Sequence of chain 1.D:
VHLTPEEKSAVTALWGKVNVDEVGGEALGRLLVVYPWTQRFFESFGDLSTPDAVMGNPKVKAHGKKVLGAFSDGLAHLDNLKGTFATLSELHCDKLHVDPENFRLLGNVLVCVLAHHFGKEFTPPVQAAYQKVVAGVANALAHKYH

Binding-site contacts:
Ligand atom C7 contacts residue LYS82 of chain 1.D at 1.3 Å.
Ligand atom C2 contacts residue LYS82 of chain 1.B at 1.3 Å.
Ligand atom O3 contacts residue LYS82 of chain 1.B at 2.4 Å (salt-bridge).
Ligand atom C5 contacts residue LYS82 of chain 1.B at 3.3 Å.
Ligand atom O8 contacts residue VAL1 of chain 1.D at 4.0 Å.
Ligand atom C1 contacts residue LYS82 of chain 1.B at 2.0 Å.
Ligand atom C7 contacts residue LYS82 of chain 1.B at 4.4 Å.
Ligand atom C5 contacts residue LYS82 of chain 1.D at 2.2 Å.
Ligand atom O8 contacts residue LYS82 of chain 1.D at 2.3 Å (salt-bridge).
Ligand atom C1 contacts residue LYS82 of chain 1.D at 3.4 Å.

Sequence of chain 1.B:
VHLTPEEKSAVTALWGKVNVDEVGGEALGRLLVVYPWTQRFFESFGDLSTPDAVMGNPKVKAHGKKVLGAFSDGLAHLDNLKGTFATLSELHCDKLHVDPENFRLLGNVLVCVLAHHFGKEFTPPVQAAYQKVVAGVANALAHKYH

The protein below binds the small molecule below.
Small molecule (SMILES): O=CC=CC=O